Sequence of chain 56.H:
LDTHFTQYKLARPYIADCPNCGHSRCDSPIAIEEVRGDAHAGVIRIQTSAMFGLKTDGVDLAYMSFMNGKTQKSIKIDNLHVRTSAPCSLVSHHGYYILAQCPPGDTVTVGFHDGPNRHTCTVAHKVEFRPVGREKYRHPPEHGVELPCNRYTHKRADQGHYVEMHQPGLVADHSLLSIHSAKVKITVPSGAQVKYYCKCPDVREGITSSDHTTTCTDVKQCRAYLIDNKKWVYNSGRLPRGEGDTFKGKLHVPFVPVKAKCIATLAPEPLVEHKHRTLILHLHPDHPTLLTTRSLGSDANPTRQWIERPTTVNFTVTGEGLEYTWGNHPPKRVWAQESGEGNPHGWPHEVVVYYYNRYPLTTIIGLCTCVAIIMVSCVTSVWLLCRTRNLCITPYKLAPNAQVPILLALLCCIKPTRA

Sequence of chain 56.F:
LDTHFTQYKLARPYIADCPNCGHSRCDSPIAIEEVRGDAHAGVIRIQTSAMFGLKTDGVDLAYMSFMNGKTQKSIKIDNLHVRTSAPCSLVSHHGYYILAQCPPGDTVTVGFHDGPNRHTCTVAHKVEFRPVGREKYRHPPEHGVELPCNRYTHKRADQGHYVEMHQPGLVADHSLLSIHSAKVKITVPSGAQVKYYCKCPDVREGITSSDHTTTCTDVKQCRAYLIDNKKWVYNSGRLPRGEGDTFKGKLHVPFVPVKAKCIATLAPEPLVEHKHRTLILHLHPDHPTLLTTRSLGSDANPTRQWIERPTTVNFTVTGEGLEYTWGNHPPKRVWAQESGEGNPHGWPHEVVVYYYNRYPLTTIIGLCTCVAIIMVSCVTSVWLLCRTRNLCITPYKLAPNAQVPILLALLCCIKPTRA

This small molecule binds to this protein.
Small molecule (SMILES): O=C(O)[C@@H]1O[C@H](O[C@H]2[C@@H](OS(=O)(=O)O)O[C@@H](O)[C@H](NS(=O)(=O)O)[C@H]2O)[C@@H](OS(=O)(=O)O)[C@H](O)[C@@H]1O

Binding-site contacts:
Ligand atom SAG contacts residue HIS82 of chain 56.D at 3.7 Å.
Ligand atom O6B contacts residue ASN80 of chain 56.D at 3.0 Å (h-bond).
Ligand atom O3 contacts residue HIS82 of chain 56.D at 3.9 Å.
Ligand atom C5 contacts residue HIS82 of chain 56.H at 4.0 Å.
Ligand atom OBC contacts residue HIS82 of chain 56.F at 3.2 Å (h-bond).
Ligand atom OBI contacts residue HIS82 of chain 56.F at 2.9 Å.
Ligand atom O4 contacts residue HIS114 of chain 56.D at 3.6 Å.
Ligand atom C2 contacts residue HIS82 of chain 56.D at 4.2 Å.
Ligand atom OBI contacts residue HIS114 of chain 56.F at 3.0 Å (h-bond).
Ligand atom OAB contacts residue HIS114 of chain 56.H at 3.3 Å.
Ligand atom O1 contacts residue HIS114 of chain 56.H at 2.8 Å (h-bond).
Ligand atom OAH contacts residue ASN80 of chain 56.D at 3.2 Å (h-bond).
Ligand atom SAG contacts residue HIS114 of chain 56.H at 4.1 Å.
Ligand atom O3 contacts residue HIS114 of chain 56.D at 3.3 Å (h-bond).
Ligand atom OAB contacts residue ARG119 of chain 56.H at 3.5 Å.
Ligand atom SBB contacts residue HIS82 of chain 56.F at 3.5 Å (h-bond).
Ligand atom OBF contacts residue HIS114 of chain 56.F at 3.9 Å.
Ligand atom OAF contacts residue HIS82 of chain 56.D at 3.2 Å (h-bond).
Ligand atom C6 contacts residue ASN80 of chain 56.D at 3.8 Å.
Ligand atom OBH contacts residue HIS114 of chain 56.F at 3.1 Å (h-bond).
Ligand atom OBE contacts residue HIS82 of chain 56.F at 2.9 Å (h-bond).
Ligand atom SBG contacts residue HIS82 of chain 56.F at 4.0 Å.
Ligand atom O4 contacts residue ASN80 of chain 56.D at 3.1 Å (h-bond).
Ligand atom O1 contacts residue HIS82 of chain 56.H at 3.6 Å.
Ligand atom O5 contacts residue HIS82 of chain 56.H at 3.2 Å (h-bond).
Ligand atom OBA contacts residue HIS114 of chain 56.D at 3.0 Å (h-bond).
Ligand atom OAF contacts residue HIS114 of chain 56.H at 4.1 Å.
Ligand atom OBC contacts residue HIS114 of chain 56.D at 4.1 Å.
Ligand atom N2 contacts residue HIS114 of chain 56.H at 4.1 Å.
Ligand atom C3 contacts residue HIS82 of chain 56.D at 4.3 Å.
Ligand atom C1 contacts residue HIS82 of chain 56.H at 3.7 Å.
Ligand atom C4 contacts residue ASN80 of chain 56.D at 4.0 Å.
Ligand atom O2 contacts residue HIS82 of chain 56.F at 4.0 Å.
Ligand atom C1 contacts residue HIS114 of chain 56.H at 3.5 Å.
Ligand atom OAH contacts residue HIS82 of chain 56.D at 3.1 Å (h-bond).
Ligand atom SBB contacts residue HIS114 of chain 56.D at 4.2 Å.
Ligand atom SAG contacts residue ASN80 of chain 56.D at 4.3 Å.
Ligand atom OBF contacts residue HIS82 of chain 56.F at 3.9 Å.
Ligand atom SBG contacts residue HIS114 of chain 56.F at 3.5 Å (h-bond).
Ligand atom OBA contacts residue HIS82 of chain 56.D at 4.3 Å.

Sequence of chain 56.D:
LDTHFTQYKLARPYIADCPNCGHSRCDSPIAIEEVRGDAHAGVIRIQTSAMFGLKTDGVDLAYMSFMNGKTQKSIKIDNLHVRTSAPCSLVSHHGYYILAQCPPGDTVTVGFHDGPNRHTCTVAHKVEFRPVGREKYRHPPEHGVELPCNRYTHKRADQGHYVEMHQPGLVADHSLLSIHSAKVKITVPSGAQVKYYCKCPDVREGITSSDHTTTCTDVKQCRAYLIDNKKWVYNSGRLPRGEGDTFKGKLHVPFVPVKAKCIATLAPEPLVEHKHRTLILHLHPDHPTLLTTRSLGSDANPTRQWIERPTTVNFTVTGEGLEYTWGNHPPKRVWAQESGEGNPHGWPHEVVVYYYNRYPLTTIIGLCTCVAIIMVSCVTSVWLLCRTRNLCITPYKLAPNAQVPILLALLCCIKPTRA